Sequence of chain 1.B:
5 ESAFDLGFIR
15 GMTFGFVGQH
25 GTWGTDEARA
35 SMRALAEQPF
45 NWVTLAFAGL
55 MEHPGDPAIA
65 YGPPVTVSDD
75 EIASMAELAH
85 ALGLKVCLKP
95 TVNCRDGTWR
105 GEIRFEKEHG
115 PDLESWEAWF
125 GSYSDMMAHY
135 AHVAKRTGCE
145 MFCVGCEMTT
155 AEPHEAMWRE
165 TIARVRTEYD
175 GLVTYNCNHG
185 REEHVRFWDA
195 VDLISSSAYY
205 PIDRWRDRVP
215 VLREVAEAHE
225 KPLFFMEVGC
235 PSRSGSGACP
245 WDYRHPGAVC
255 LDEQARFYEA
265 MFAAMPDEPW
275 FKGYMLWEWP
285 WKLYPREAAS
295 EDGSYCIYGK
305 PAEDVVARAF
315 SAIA

Binding-site contacts:
Ligand atom O2 contacts residue GLU282 of chain 1.B at 2.6 Å (salt-bridge).
Ligand atom O6 contacts residue ARG104 of chain 1.B at 3.8 Å.
Ligand atom O5 contacts residue PHE20 of chain 1.B at 3.8 Å.
Ligand atom C5 contacts residue TYR247 of chain 1.B at 4.1 Å (hydrophobic).
Ligand atom O3 contacts residue GLU282 of chain 1.B at 4.1 Å.
Ligand atom O5 contacts residue TRP281 of chain 1.B at 4.3 Å.
Ligand atom O6 contacts residue PHE20 of chain 1.B at 3.6 Å.
Ligand atom C6 contacts residue IFM1 of chain 1.G at 3.9 Å.
Ligand atom O6 contacts residue IFM1 of chain 1.G at 3.0 Å (h-bond).
Ligand atom C6 contacts residue PHE20 of chain 1.B at 3.8 Å (hydrophobic).
Ligand atom C1 contacts residue TRP281 of chain 1.B at 4.3 Å (hydrophobic).
Ligand atom C4 contacts residue IFM1 of chain 1.G at 4.1 Å.
Ligand atom C2 contacts residue IFM1 of chain 1.G at 2.4 Å.
Ligand atom O6 contacts residue ASN97 of chain 1.B at 3.0 Å (h-bond).
Ligand atom O5 contacts residue IFM1 of chain 1.G at 2.2 Å (h-bond).
Ligand atom C2 contacts residue TYR247 of chain 1.B at 4.1 Å (hydrophobic).
Ligand atom O3 contacts residue TYR247 of chain 1.B at 4.4 Å.
Ligand atom C1 contacts residue IFM1 of chain 1.G at 1.4 Å.
Ligand atom C6 contacts residue VAL21 of chain 1.B at 3.9 Å (hydrophobic).
Ligand atom C6 contacts residue ASN97 of chain 1.B at 3.5 Å.
Ligand atom C3 contacts residue GLU282 of chain 1.B at 4.5 Å.
Ligand atom O5 contacts residue TYR247 of chain 1.B at 4.4 Å.
Ligand atom C5 contacts residue IFM1 of chain 1.G at 3.5 Å.
Ligand atom C1 contacts residue TYR247 of chain 1.B at 3.7 Å (hydrophobic).
Ligand atom O4 contacts residue TYR247 of chain 1.B at 4.2 Å.
Ligand atom O2 contacts residue TRP281 of chain 1.B at 3.5 Å (h-bond).
Ligand atom C2 contacts residue TRP281 of chain 1.B at 4.1 Å (hydrophobic).
Ligand atom C3 contacts residue IFM1 of chain 1.G at 3.7 Å.
Ligand atom C5 contacts residue PHE20 of chain 1.B at 4.3 Å (hydrophobic).
Ligand atom O2 contacts residue PHE20 of chain 1.B at 4.2 Å.
Ligand atom C2 contacts residue GLU282 of chain 1.B at 3.6 Å.
Ligand atom C3 contacts residue TYR247 of chain 1.B at 3.8 Å (hydrophobic).
Ligand atom O2 contacts residue IFM1 of chain 1.G at 2.8 Å (h-bond).

The small molecule below binds the protein below.
Small molecule (SMILES): OC[C@H]1O[C@@H](O)[C@@H](O)[C@@H](O)[C@@H]1O